Binding-site contacts:
Ligand atom O6 contacts residue TRP21 of chain 1.B at 3.5 Å (h-bond).
Ligand atom C1 contacts residue ASN330 of chain 1.A at 1.4 Å.
Ligand atom O7 contacts residue THR49 of chain 1.B at 3.5 Å (h-bond).
Ligand atom C7 contacts residue THR49 of chain 1.B at 3.9 Å.
Ligand atom N2 contacts residue ASN330 of chain 1.A at 2.8 Å (h-bond).
Ligand atom C3 contacts residue ASN330 of chain 1.A at 3.7 Å.
Ligand atom O7 contacts residue ASN330 of chain 1.A at 3.3 Å (h-bond).
Ligand atom O7 contacts residue ILE30 of chain 1.A at 4.0 Å.
Ligand atom C8 contacts residue THR49 of chain 1.B at 3.5 Å.
Ligand atom C2 contacts residue ASN330 of chain 1.A at 2.4 Å.
Ligand atom C7 contacts residue ILE30 of chain 1.A at 3.8 Å (hydrophobic).
Ligand atom C8 contacts residue ILE30 of chain 1.A at 4.0 Å (hydrophobic).
Ligand atom N2 contacts residue ILE30 of chain 1.A at 4.1 Å.
Ligand atom C5 contacts residue ILE45 of chain 1.B at 4.3 Å (hydrophobic).
Ligand atom O5 contacts residue ASN330 of chain 1.A at 2.4 Å (h-bond).
Ligand atom O7 contacts residue ILE45 of chain 1.B at 3.6 Å.
Ligand atom O5 contacts residue TRP21 of chain 1.B at 4.3 Å.
Ligand atom C7 contacts residue ASN330 of chain 1.A at 3.4 Å.
Ligand atom O4 contacts residue ILE45 of chain 1.B at 4.4 Å.
Ligand atom C4 contacts residue ASN330 of chain 1.A at 4.2 Å.
Ligand atom C5 contacts residue ASN330 of chain 1.A at 3.7 Å.

Sequence of chain 1.A:
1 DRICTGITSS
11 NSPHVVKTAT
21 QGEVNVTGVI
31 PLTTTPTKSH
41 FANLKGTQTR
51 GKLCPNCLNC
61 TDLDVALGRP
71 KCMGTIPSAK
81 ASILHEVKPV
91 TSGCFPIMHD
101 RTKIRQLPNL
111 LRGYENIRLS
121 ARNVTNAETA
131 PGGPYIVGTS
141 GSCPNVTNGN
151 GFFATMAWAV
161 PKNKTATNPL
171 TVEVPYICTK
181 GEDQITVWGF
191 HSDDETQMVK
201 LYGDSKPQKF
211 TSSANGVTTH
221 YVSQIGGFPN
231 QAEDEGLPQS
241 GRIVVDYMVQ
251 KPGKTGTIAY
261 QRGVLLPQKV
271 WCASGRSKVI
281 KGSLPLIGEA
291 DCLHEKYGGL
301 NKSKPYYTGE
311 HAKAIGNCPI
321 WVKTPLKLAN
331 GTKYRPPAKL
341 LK

A small-molecule ligand and the protein it binds are described below.
Small molecule (SMILES): CC(=O)N[C@H]1[C@H](O[C@H]2[C@H](O)[C@@H](NC(C)=O)CO[C@@H]2CO)O[C@H](CO)[C@@H](O)[C@@H]1O

Sequence of chain 1.B:
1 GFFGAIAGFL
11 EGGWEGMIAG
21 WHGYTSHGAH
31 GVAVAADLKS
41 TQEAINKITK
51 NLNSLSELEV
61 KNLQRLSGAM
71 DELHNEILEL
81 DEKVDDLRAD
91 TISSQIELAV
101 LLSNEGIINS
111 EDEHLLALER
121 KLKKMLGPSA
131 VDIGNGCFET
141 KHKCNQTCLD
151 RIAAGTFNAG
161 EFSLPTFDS